Binding-site contacts:
Ligand atom C8 contacts residue SER291 of chain 3.A at 3.5 Å.
Ligand atom O3 contacts residue ALA292 of chain 3.A at 3.6 Å.
Ligand atom C7 contacts residue ALA292 of chain 3.A at 4.0 Å (hydrophobic).
Ligand atom C2 contacts residue SER291 of chain 3.A at 4.0 Å.
Ligand atom C3 contacts residue ASN341 of chain 3.A at 3.9 Å.
Ligand atom P contacts residue ASN289 of chain 3.A at 3.8 Å.
Ligand atom P contacts residue SER291 of chain 3.A at 3.6 Å.
Ligand atom O4 contacts residue ASN289 of chain 3.A at 3.6 Å.
Ligand atom OP1 contacts residue ASN289 of chain 3.A at 3.1 Å (h-bond).
Ligand atom O4 contacts residue ASN341 of chain 3.A at 2.5 Å (h-bond).
Ligand atom C8 contacts residue ALA292 of chain 3.A at 4.0 Å (hydrophobic).
Ligand atom C6 contacts residue PHE240 of chain 3.A at 3.9 Å (hydrophobic).
Ligand atom OP1 contacts residue SER291 of chain 3.A at 3.4 Å (h-bond).
Ligand atom C4 contacts residue ARG237 of chain 3.A at 4.1 Å.
Ligand atom O7 contacts residue ALA292 of chain 3.A at 4.0 Å.
Ligand atom O4 contacts residue ASN244 of chain 3.A at 3.6 Å (h-bond).
Ligand atom C4 contacts residue ASN244 of chain 3.A at 4.1 Å.
Ligand atom O1 contacts residue SER291 of chain 3.A at 3.4 Å (h-bond).
Ligand atom C4 contacts residue ASN341 of chain 3.A at 3.3 Å.
Ligand atom C7 contacts residue ARG237 of chain 3.A at 3.8 Å.
Ligand atom C3 contacts residue ASN289 of chain 3.A at 3.6 Å.
Ligand atom C2 contacts residue PHE240 of chain 3.A at 4.1 Å (hydrophobic).
Ligand atom O1 contacts residue ASN289 of chain 3.A at 3.3 Å (h-bond).
Ligand atom C5 contacts residue ASN289 of chain 3.A at 4.0 Å.
Ligand atom C3 contacts residue SER291 of chain 3.A at 3.9 Å.
Ligand atom O3 contacts residue ARG237 of chain 3.A at 2.9 Å (salt-bridge).
Ligand atom C4 contacts residue ASN289 of chain 3.A at 4.2 Å.
Ligand atom N2 contacts residue SER291 of chain 3.A at 3.1 Å (h-bond).
Ligand atom C6 contacts residue ASN244 of chain 3.A at 4.0 Å.
Ligand atom C3 contacts residue ARG237 of chain 3.A at 4.0 Å.
Ligand atom C6 contacts residue PHE343 of chain 3.A at 3.8 Å (hydrophobic).
Ligand atom OP3 contacts residue SER291 of chain 3.A at 3.4 Å (h-bond).
Ligand atom O6 contacts residue PHE343 of chain 3.A at 3.8 Å.
Ligand atom C4 contacts residue PHE240 of chain 3.A at 4.1 Å (hydrophobic).
Ligand atom C7 contacts residue SER291 of chain 3.A at 3.7 Å.
Ligand atom O4 contacts residue PHE343 of chain 3.A at 4.1 Å.
Ligand atom O5 contacts residue PHE240 of chain 3.A at 3.9 Å.
Ligand atom O7 contacts residue ARG237 of chain 3.A at 2.9 Å (salt-bridge).
Ligand atom O3 contacts residue ASN341 of chain 3.A at 3.4 Å (h-bond).
Ligand atom O3 contacts residue ASN289 of chain 3.A at 4.1 Å.

The small molecule below binds the protein below.
Small molecule (SMILES): CC(=O)N[C@H]1[C@@H](OP(=O)(O)O)O[C@H](CO)[C@@H](O)[C@@H]1O

Sequence of chain 3.A:
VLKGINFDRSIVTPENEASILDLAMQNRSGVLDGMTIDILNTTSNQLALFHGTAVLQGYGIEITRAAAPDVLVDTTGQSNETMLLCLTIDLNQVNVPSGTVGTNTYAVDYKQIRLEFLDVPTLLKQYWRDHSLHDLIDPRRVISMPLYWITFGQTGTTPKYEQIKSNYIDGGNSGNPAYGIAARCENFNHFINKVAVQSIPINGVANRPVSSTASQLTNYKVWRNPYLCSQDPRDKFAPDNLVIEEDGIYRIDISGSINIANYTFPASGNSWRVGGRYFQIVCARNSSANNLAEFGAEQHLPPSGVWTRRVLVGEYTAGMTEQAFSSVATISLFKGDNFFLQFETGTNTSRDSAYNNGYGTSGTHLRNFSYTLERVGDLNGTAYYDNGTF